Binding-site contacts:
Ligand atom C3 contacts residue ASN371 of chain 1.B at 3.8 Å.
Ligand atom C8 contacts residue ASN371 of chain 1.B at 4.3 Å.
Ligand atom C8 contacts residue GLU400 of chain 1.B at 3.4 Å.
Ligand atom C8 contacts residue SER398 of chain 1.B at 3.5 Å.
Ligand atom C7 contacts residue SER398 of chain 1.B at 4.1 Å.
Ligand atom O5 contacts residue ASN371 of chain 1.B at 2.4 Å (h-bond).
Ligand atom C5 contacts residue ASN371 of chain 1.B at 3.6 Å.
Ligand atom O7 contacts residue SER398 of chain 1.B at 3.2 Å (h-bond).
Ligand atom C7 contacts residue ASN371 of chain 1.B at 3.3 Å.
Ligand atom C4 contacts residue ASN371 of chain 1.B at 4.2 Å.
Ligand atom O3 contacts residue GLU400 of chain 1.B at 4.2 Å.
Ligand atom C8 contacts residue ILE399 of chain 1.B at 4.2 Å (hydrophobic).
Ligand atom C8 contacts residue SER369 of chain 1.B at 3.5 Å.
Ligand atom C2 contacts residue ASN371 of chain 1.B at 2.5 Å.
Ligand atom O5 contacts residue VAL379 of chain 1.B at 4.3 Å.
Ligand atom C7 contacts residue GLU400 of chain 1.B at 4.1 Å.
Ligand atom O7 contacts residue ASN371 of chain 1.B at 3.3 Å (h-bond).
Ligand atom O6 contacts residue GLU400 of chain 1.B at 3.8 Å.
Ligand atom N2 contacts residue ASN371 of chain 1.B at 2.9 Å (h-bond).
Ligand atom C1 contacts residue PRO381 of chain 1.B at 4.5 Å (hydrophobic).
Ligand atom N2 contacts residue GLU400 of chain 1.B at 4.3 Å.
Ligand atom C1 contacts residue ASN371 of chain 1.B at 1.4 Å.

Sequence of chain 1.B:
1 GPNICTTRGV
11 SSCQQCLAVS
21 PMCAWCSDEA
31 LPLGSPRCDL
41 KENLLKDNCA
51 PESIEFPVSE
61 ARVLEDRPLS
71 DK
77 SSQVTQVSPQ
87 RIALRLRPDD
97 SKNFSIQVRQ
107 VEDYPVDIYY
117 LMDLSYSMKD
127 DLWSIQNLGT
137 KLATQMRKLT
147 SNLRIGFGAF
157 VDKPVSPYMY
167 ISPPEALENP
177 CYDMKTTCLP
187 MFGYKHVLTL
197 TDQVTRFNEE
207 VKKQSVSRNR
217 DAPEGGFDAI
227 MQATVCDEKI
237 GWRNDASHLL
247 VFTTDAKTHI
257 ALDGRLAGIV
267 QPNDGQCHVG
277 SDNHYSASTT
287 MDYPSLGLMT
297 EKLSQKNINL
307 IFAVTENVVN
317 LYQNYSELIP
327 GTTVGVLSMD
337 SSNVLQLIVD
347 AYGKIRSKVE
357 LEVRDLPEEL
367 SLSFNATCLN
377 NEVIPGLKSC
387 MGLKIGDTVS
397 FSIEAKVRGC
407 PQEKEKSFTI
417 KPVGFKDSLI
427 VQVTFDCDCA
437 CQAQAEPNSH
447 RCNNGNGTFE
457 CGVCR

This small molecule binds to this protein.
Small molecule (SMILES): CC(=O)N[C@H]1[C@H](O[C@H]2[C@H](O)[C@@H](NC(C)=O)CO[C@@H]2CO)O[C@H](CO)[C@@H](O[C@@H]2O[C@H](CO[C@H]3O[C@H](CO[C@H]4O[C@H](CO)[C@@H](O)[C@H](O)[C@@H]4O)[C@@H](O)[C@H](O[C@H]4O[C@H](CO)[C@@H](O)[C@H](O)[C@@H]4O)[C@@H]3O)[C@@H](O)[C@H](O[C@H]3O[C@H](CO)[C@@H](O)[C@H](O)[C@@H]3O)[C@@H]2O)[C@@H]1O